The small molecule below binds the protein below.
Small molecule (SMILES): CC(=O)N[C@@H]1[C@@H](O)[C@H](O)[C@@H](CO)O[C@H]1O

Sequence of chain 1.B:
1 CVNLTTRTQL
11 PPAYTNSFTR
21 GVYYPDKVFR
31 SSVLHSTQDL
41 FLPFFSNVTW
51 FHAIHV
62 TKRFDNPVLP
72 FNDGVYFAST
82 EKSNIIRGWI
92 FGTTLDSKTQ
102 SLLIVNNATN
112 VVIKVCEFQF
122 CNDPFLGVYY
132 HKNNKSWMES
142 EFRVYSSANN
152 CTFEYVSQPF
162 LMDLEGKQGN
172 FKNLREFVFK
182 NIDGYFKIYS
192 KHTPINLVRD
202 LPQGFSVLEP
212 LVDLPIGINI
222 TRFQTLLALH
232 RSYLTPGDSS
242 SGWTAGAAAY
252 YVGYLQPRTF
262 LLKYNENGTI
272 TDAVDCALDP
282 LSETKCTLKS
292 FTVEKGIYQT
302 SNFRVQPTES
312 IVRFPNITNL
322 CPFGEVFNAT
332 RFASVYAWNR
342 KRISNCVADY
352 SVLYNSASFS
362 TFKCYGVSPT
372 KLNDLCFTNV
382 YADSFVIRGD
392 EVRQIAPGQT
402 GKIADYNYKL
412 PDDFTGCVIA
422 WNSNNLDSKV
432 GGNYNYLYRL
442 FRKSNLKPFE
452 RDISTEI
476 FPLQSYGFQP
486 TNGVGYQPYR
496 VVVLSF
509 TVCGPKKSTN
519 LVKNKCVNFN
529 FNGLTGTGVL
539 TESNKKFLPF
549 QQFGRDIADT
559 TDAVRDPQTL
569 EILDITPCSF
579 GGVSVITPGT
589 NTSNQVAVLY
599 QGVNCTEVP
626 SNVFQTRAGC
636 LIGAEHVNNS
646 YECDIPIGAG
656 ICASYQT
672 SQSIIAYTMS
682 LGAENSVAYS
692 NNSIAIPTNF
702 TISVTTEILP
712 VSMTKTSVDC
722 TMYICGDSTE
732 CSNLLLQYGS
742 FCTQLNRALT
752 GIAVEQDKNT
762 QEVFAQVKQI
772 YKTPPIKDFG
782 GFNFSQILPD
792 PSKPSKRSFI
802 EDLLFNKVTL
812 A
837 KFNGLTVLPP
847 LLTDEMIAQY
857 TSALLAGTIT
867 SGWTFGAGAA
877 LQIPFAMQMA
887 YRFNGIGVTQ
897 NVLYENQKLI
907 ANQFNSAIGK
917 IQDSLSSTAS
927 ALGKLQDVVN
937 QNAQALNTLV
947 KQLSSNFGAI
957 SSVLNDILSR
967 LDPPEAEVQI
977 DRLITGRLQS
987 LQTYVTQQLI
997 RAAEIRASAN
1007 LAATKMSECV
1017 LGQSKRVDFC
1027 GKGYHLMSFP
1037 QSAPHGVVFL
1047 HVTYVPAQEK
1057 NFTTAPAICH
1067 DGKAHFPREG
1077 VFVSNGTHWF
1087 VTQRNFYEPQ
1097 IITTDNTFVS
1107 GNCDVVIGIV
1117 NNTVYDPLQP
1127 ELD

Binding-site contacts:
Ligand atom N2 contacts residue ASN220 of chain 1.B at 2.6 Å (h-bond).
Ligand atom C7 contacts residue ASN220 of chain 1.B at 3.5 Å.
Ligand atom C3 contacts residue ASN220 of chain 1.B at 3.7 Å.
Ligand atom C6 contacts residue THR94 of chain 1.B at 3.5 Å.
Ligand atom C4 contacts residue ASN220 of chain 1.B at 4.3 Å.
Ligand atom C8 contacts residue ASN220 of chain 1.B at 4.4 Å.
Ligand atom C1 contacts residue ASN220 of chain 1.B at 1.4 Å.
Ligand atom O5 contacts residue THR222 of chain 1.B at 4.1 Å.
Ligand atom O7 contacts residue ASN220 of chain 1.B at 4.0 Å.
Ligand atom C2 contacts residue ASN220 of chain 1.B at 2.4 Å.
Ligand atom C5 contacts residue ASN220 of chain 1.B at 3.8 Å.
Ligand atom O5 contacts residue THR94 of chain 1.B at 3.6 Å.
Ligand atom C5 contacts residue THR94 of chain 1.B at 4.2 Å.
Ligand atom C5 contacts residue THR222 of chain 1.B at 4.3 Å.
Ligand atom O5 contacts residue ASN220 of chain 1.B at 2.5 Å (h-bond).